Binding-site contacts:
Ligand atom C25 contacts residue CYS79 of chain 1.A at 3.0 Å (hydrophobic).
Ligand atom N28 contacts residue ASP159 of chain 1.A at 3.4 Å.
Ligand atom C21 contacts residue ASP159 of chain 1.A at 3.5 Å.
Ligand atom C16 contacts residue LEU92 of chain 1.A at 3.6 Å (hydrophobic).
Ligand atom C24 contacts residue CYS79 of chain 1.A at 3.4 Å (hydrophobic).
Ligand atom F14 contacts residue GLY161 of chain 1.A at 3.5 Å.
Ligand atom F13 contacts residue ILE63 of chain 1.A at 2.9 Å.
Ligand atom N30 contacts residue ASP159 of chain 1.A at 2.9 Å (salt-bridge).
Ligand atom F13 contacts residue ALA67 of chain 1.A at 3.2 Å.
Ligand atom O38 contacts residue LEU162 of chain 1.A at 3.2 Å.
Ligand atom C33 contacts residue ALA47 of chain 1.A at 3.5 Å (hydrophobic).
Ligand atom S32 contacts residue LEU92 of chain 1.A at 3.3 Å (h-bond).
Ligand atom C27 contacts residue ASP159 of chain 1.A at 3.6 Å.
Ligand atom N28 contacts residue GLY161 of chain 1.A at 2.9 Å (h-bond).
Ligand atom C20 contacts residue ASP159 of chain 1.A at 3.1 Å.
Ligand atom C27 contacts residue GLY161 of chain 1.A at 3.2 Å.
Ligand atom C33 contacts residue THR94 of chain 1.A at 3.5 Å.
Ligand atom C33 contacts residue LYS49 of chain 1.A at 3.6 Å.
Ligand atom C27 contacts residue PHE160 of chain 1.A at 3.5 Å (hydrophobic).
Ligand atom C23 contacts residue THR158 of chain 1.A at 3.6 Å.
Ligand atom C33 contacts residue LEU92 of chain 1.A at 3.5 Å (hydrophobic).
Ligand atom F14 contacts residue MET70 of chain 1.A at 3.3 Å.
Ligand atom C17 contacts residue LEU92 of chain 1.A at 3.6 Å (hydrophobic).
Ligand atom F15 contacts residue LEU92 of chain 1.A at 3.7 Å.
Ligand atom C34 contacts residue EDO1 of chain 1.E at 3.5 Å.
Ligand atom F14 contacts residue GLU66 of chain 1.A at 3.1 Å.
Ligand atom O38 contacts residue LYS49 of chain 1.A at 2.9 Å (salt-bridge).
Ligand atom C23 contacts residue THR94 of chain 1.A at 3.5 Å.
Ligand atom F13 contacts residue GLU66 of chain 1.A at 3.4 Å.
Ligand atom C27 contacts residue MET70 of chain 1.A at 3.5 Å (hydrophobic).
Ligand atom S32 contacts residue LYS49 of chain 1.A at 3.6 Å.
Ligand atom N28 contacts residue PHE160 of chain 1.A at 3.5 Å (h-bond).
Ligand atom C24 contacts residue LEU81 of chain 1.A at 3.6 Å (hydrophobic).
Ligand atom N19 contacts residue LEU162 of chain 1.A at 3.5 Å.
Ligand atom C18 contacts residue LEU162 of chain 1.A at 3.4 Å (hydrophobic).
Ligand atom C29 contacts residue ASP159 of chain 1.A at 3.5 Å.
Ligand atom F15 contacts residue ALA67 of chain 1.A at 3.6 Å.
Ligand atom C25 contacts residue PHE160 of chain 1.A at 3.6 Å (hydrophobic).
Ligand atom O36 contacts residue LEU92 of chain 1.A at 3.5 Å.
Ligand atom N30 contacts residue LYS49 of chain 1.A at 3.5 Å.

This small molecule binds to this protein.
Small molecule (SMILES): O=C(Nc1nccs1)[C@@H](c1ncn2c1CCC2)N1Cc2c(cc(C#Cc3ccc(CN4CCC(CO)CC4)cc3)cc2C(F)(F)F)C1=O

Sequence of chain 1.A:
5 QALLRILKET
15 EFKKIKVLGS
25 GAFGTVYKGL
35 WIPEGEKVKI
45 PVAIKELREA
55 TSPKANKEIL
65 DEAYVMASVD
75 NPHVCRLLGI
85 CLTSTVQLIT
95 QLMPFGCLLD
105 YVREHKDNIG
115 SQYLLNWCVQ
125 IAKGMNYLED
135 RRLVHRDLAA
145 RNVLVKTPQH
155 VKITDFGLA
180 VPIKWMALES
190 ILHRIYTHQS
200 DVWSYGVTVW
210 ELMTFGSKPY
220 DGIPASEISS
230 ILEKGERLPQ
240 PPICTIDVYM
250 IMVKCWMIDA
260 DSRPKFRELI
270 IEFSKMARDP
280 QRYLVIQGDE